Sequence of chain 1.C:
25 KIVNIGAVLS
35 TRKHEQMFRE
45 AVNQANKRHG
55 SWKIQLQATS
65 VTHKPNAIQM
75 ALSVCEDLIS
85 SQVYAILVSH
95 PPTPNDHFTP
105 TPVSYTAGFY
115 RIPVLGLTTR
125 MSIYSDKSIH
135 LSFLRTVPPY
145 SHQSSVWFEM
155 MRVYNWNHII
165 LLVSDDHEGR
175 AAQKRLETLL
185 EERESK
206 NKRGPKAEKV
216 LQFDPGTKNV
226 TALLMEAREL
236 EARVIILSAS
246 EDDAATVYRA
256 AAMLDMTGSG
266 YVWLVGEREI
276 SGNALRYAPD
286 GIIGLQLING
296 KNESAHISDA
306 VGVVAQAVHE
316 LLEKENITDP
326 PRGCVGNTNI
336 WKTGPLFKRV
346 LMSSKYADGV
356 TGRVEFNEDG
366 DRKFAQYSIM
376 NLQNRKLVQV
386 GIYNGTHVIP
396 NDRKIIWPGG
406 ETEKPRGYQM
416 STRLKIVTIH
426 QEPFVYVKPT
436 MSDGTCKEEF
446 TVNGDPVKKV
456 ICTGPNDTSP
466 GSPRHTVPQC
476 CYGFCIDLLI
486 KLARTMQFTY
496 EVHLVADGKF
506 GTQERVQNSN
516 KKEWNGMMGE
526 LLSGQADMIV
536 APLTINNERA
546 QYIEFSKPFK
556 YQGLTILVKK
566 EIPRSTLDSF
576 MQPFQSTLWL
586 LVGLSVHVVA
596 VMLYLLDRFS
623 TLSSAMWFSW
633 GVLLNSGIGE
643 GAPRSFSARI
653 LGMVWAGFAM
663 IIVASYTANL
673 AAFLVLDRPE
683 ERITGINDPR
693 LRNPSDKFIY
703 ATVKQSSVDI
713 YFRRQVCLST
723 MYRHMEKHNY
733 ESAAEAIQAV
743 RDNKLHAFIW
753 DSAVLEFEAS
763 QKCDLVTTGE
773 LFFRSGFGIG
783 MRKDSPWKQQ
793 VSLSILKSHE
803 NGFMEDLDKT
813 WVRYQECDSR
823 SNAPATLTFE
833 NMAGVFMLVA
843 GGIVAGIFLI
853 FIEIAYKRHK

Binding-site contacts:
Ligand atom C7 contacts residue ASN224 of chain 1.C at 3.7 Å.
Ligand atom O7 contacts residue THR226 of chain 1.C at 3.6 Å.
Ligand atom C4 contacts residue ASN224 of chain 1.C at 4.2 Å.
Ligand atom O5 contacts residue THR226 of chain 1.C at 4.2 Å.
Ligand atom C1 contacts residue ASN224 of chain 1.C at 1.4 Å.
Ligand atom C5 contacts residue ASN224 of chain 1.C at 3.7 Å.
Ligand atom C1 contacts residue THR226 of chain 1.C at 4.3 Å.
Ligand atom C3 contacts residue THR226 of chain 1.C at 4.5 Å.
Ligand atom C4 contacts residue THR226 of chain 1.C at 4.4 Å.
Ligand atom C3 contacts residue ASN224 of chain 1.C at 3.8 Å.
Ligand atom O7 contacts residue ALA227 of chain 1.C at 3.7 Å.
Ligand atom N2 contacts residue ASN224 of chain 1.C at 2.9 Å (h-bond).
Ligand atom C7 contacts residue THR226 of chain 1.C at 4.5 Å.
Ligand atom C2 contacts residue THR226 of chain 1.C at 3.8 Å.
Ligand atom O7 contacts residue ASN224 of chain 1.C at 4.1 Å.
Ligand atom C2 contacts residue ASN224 of chain 1.C at 2.5 Å.
Ligand atom O5 contacts residue ASN224 of chain 1.C at 2.4 Å (h-bond).

This small molecule binds to this protein.
Small molecule (SMILES): CC(=O)N[C@@H]1[C@@H](O)[C@H](O)[C@@H](CO)O[C@H]1O